The small molecule below binds the protein below.
Small molecule (SMILES): O=C(O)c1ccc(O)c(F)c1

Sequence of chain 1.L:
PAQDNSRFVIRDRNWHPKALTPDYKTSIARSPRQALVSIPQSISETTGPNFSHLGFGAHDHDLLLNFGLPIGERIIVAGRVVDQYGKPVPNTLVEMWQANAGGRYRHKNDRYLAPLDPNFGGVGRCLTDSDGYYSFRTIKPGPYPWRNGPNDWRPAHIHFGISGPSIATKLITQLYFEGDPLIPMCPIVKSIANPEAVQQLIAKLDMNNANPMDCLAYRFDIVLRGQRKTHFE

Binding-site contacts:
Ligand atom O4 contacts residue ARG157 of chain 1.L at 2.9 Å (salt-bridge).
Ligand atom C7 contacts residue PRO15 of chain 1.K at 3.7 Å (hydrophobic).
Ligand atom C1 contacts residue PRO15 of chain 1.K at 3.3 Å (hydrophobic).
Ligand atom C5 contacts residue FE1 of chain 1.GA at 3.8 Å.
Ligand atom F3 contacts residue GLN177 of chain 1.L at 3.2 Å.
Ligand atom F3 contacts residue HIS162 of chain 1.L at 3.2 Å.
Ligand atom C5 contacts residue ARG157 of chain 1.L at 4.0 Å.
Ligand atom C4 contacts residue TYR147 of chain 1.L at 2.8 Å (hydrophobic).
Ligand atom C6 contacts residue PRO15 of chain 1.K at 3.6 Å (hydrophobic).
Ligand atom C4 contacts residue ARG157 of chain 1.L at 3.4 Å.
Ligand atom C3 contacts residue PRO15 of chain 1.K at 3.9 Å (hydrophobic).
Ligand atom F3 contacts residue ILE191 of chain 1.L at 3.8 Å.
Ligand atom C6 contacts residue TRP149 of chain 1.L at 3.8 Å (hydrophobic).
Ligand atom F3 contacts residue FE1 of chain 1.GA at 4.0 Å.
Ligand atom F3 contacts residue THR12 of chain 1.K at 3.6 Å.
Ligand atom O1 contacts residue TRP149 of chain 1.L at 3.8 Å.
Ligand atom C2 contacts residue ILE191 of chain 1.L at 3.4 Å (hydrophobic).
Ligand atom F3 contacts residue GLY14 of chain 1.K at 3.7 Å.
Ligand atom O4 contacts residue TYR108 of chain 1.L at 3.7 Å.
Ligand atom C7 contacts residue TRP149 of chain 1.L at 3.5 Å (hydrophobic).
Ligand atom O2 contacts residue TRP149 of chain 1.L at 3.1 Å.
Ligand atom C3 contacts residue ILE191 of chain 1.L at 3.6 Å (hydrophobic).
Ligand atom C5 contacts residue TYR147 of chain 1.L at 2.9 Å (hydrophobic).
Ligand atom C3 contacts residue ARG157 of chain 1.L at 3.5 Å.
Ligand atom O4 contacts residue HIS160 of chain 1.L at 2.9 Å (h-bond).
Ligand atom C7 contacts residue TYR24 of chain 1.L at 3.6 Å (hydrophobic).
Ligand atom C2 contacts residue PRO15 of chain 1.K at 3.4 Å (hydrophobic).
Ligand atom C3 contacts residue GLY14 of chain 1.K at 3.8 Å.
Ligand atom C3 contacts residue FE1 of chain 1.GA at 3.9 Å.
Ligand atom C4 contacts residue FE1 of chain 1.GA at 3.0 Å.
Ligand atom C2 contacts residue TYR24 of chain 1.L at 3.8 Å (hydrophobic).
Ligand atom C2 contacts residue GLY14 of chain 1.K at 3.7 Å.
Ligand atom O1 contacts residue ARG133 of chain 1.K at 3.7 Å.
Ligand atom O1 contacts residue TYR24 of chain 1.L at 2.5 Å (h-bond).
Ligand atom C1 contacts residue TRP149 of chain 1.L at 3.9 Å (hydrophobic).
Ligand atom O4 contacts residue FE1 of chain 1.GA at 1.9 Å.
Ligand atom O4 contacts residue TYR147 of chain 1.L at 2.0 Å (h-bond).
Ligand atom O2 contacts residue ARG133 of chain 1.K at 4.0 Å.
Ligand atom O4 contacts residue HIS162 of chain 1.L at 3.3 Å (h-bond).
Ligand atom F3 contacts residue ARG157 of chain 1.L at 3.2 Å.

Sequence of chain 1.K:
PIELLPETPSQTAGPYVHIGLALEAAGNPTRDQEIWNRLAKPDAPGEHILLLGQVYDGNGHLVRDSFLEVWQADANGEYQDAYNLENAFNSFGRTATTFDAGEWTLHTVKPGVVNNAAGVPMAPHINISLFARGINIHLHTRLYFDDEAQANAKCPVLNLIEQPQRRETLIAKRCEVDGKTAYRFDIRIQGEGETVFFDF